Binding-site contacts:
Ligand atom C1 contacts residue ASN568 of chain 1.A at 1.4 Å.
Ligand atom O6 contacts residue THR590 of chain 1.A at 3.8 Å.
Ligand atom C8 contacts residue ASN572 of chain 1.A at 3.9 Å.
Ligand atom C4 contacts residue ASN568 of chain 1.A at 4.2 Å.
Ligand atom C1 contacts residue SER537 of chain 1.A at 4.3 Å.
Ligand atom C8 contacts residue ASN568 of chain 1.A at 4.0 Å.
Ligand atom O7 contacts residue LYS571 of chain 1.A at 3.8 Å.
Ligand atom C6 contacts residue MET566 of chain 1.A at 4.1 Å (hydrophobic).
Ligand atom C8 contacts residue SER537 of chain 1.A at 3.5 Å.
Ligand atom N2 contacts residue SER537 of chain 1.A at 3.2 Å (h-bond).
Ligand atom O6 contacts residue MET566 of chain 1.A at 3.6 Å.
Ligand atom C5 contacts residue MET566 of chain 1.A at 3.4 Å (hydrophobic).
Ligand atom O7 contacts residue ASN568 of chain 1.A at 3.2 Å (h-bond).
Ligand atom C2 contacts residue SER537 of chain 1.A at 4.2 Å.
Ligand atom C7 contacts residue ASN568 of chain 1.A at 3.3 Å.
Ligand atom N2 contacts residue ASN568 of chain 1.A at 3.0 Å (h-bond).
Ligand atom O6 contacts residue SER591 of chain 1.A at 4.0 Å.
Ligand atom C7 contacts residue LYS571 of chain 1.A at 4.5 Å.
Ligand atom C1 contacts residue SER591 of chain 1.A at 4.3 Å.
Ligand atom C7 contacts residue SER537 of chain 1.A at 3.8 Å.
Ligand atom C3 contacts residue SER537 of chain 1.A at 4.4 Å.
Ligand atom C2 contacts residue ASN568 of chain 1.A at 2.5 Å.
Ligand atom C1 contacts residue MET566 of chain 1.A at 3.3 Å (hydrophobic).
Ligand atom O5 contacts residue ASN568 of chain 1.A at 2.3 Å (h-bond).
Ligand atom C5 contacts residue ASN568 of chain 1.A at 3.6 Å.
Ligand atom C8 contacts residue LYS571 of chain 1.A at 4.1 Å.
Ligand atom O5 contacts residue SER591 of chain 1.A at 3.8 Å.
Ligand atom O5 contacts residue MET566 of chain 1.A at 3.2 Å.
Ligand atom C3 contacts residue ASN568 of chain 1.A at 3.8 Å.

Sequence of chain 1.A:
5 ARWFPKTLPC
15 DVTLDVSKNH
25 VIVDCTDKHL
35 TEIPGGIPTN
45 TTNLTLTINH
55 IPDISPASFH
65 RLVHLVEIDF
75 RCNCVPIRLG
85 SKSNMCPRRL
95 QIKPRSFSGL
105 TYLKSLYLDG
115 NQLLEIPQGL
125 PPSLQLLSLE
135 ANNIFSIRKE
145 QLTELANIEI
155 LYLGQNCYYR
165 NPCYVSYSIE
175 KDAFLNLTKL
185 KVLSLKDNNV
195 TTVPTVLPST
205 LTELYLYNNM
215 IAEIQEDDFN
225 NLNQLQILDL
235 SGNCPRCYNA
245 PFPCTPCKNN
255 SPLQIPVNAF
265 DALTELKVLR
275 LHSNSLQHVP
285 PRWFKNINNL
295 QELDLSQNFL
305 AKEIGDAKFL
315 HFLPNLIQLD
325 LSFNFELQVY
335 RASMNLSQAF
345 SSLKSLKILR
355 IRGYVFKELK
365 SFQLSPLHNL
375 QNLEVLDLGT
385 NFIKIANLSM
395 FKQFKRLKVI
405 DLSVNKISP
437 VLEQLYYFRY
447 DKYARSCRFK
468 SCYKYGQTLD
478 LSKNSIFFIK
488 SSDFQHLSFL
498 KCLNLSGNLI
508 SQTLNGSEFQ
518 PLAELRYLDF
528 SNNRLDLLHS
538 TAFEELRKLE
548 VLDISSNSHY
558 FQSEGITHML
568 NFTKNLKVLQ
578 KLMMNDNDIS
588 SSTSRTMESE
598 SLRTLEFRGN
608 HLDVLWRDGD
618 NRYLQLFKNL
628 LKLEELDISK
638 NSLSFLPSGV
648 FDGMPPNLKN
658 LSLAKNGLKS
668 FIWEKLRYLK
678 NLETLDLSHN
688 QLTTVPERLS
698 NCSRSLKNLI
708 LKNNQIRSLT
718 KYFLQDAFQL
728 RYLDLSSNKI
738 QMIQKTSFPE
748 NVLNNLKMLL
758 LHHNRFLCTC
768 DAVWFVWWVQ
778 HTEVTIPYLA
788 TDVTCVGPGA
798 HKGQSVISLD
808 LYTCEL

The small molecule below binds the protein below.
Small molecule (SMILES): CC(=O)N[C@@H]1[C@@H](O)[C@H](O)[C@@H](CO)O[C@H]1O